Binding-site contacts:
Ligand atom N16 contacts residue LEU6 of chain 1.B at 4.2 Å.
Ligand atom C15 contacts residue GLY8 of chain 1.B at 2.6 Å.
Ligand atom C12 contacts residue PRO7 of chain 1.B at 4.2 Å (hydrophobic).
Ligand atom C14 contacts residue LEU6 of chain 1.B at 4.0 Å (hydrophobic).
Ligand atom C08 contacts residue ASN47 of chain 1.A at 4.4 Å.
Ligand atom C06 contacts residue ASN47 of chain 1.A at 4.1 Å.
Ligand atom C18 contacts residue GLY8 of chain 1.B at 3.7 Å.
Ligand atom C15 contacts residue VAL51 of chain 1.A at 4.2 Å (hydrophobic).
Ligand atom C10 contacts residue GLY8 of chain 1.B at 3.5 Å.
Ligand atom C18 contacts residue PHE124 of chain 1.A at 3.7 Å (hydrophobic).
Ligand atom C17 contacts residue SER50 of chain 1.A at 3.5 Å.
Ligand atom C09 contacts residue GLY8 of chain 1.B at 3.4 Å.
Ligand atom C19 contacts residue ASN47 of chain 1.A at 3.7 Å.
Ligand atom C05 contacts residue ASN47 of chain 1.A at 3.8 Å.
Ligand atom C18 contacts residue ASN47 of chain 1.A at 3.5 Å.
Ligand atom C17 contacts residue LEU6 of chain 1.B at 4.2 Å (hydrophobic).
Ligand atom C07 contacts residue ASN47 of chain 1.A at 4.0 Å.
Ligand atom C11 contacts residue PRO7 of chain 1.B at 3.7 Å (hydrophobic).
Ligand atom C08 contacts residue GLY8 of chain 1.B at 3.5 Å.
Ligand atom C19 contacts residue GLY8 of chain 1.B at 3.6 Å.
Ligand atom C01 contacts residue ASN47 of chain 1.A at 3.2 Å.
Ligand atom C12 contacts residue GLY8 of chain 1.B at 4.3 Å.
Ligand atom N16 contacts residue GLY8 of chain 1.B at 1.4 Å.
Ligand atom N16 contacts residue SER50 of chain 1.A at 4.1 Å.
Ligand atom C18 contacts residue SER50 of chain 1.A at 3.2 Å.
Ligand atom C06 contacts residue VAL51 of chain 1.A at 3.6 Å (hydrophobic).
Ligand atom C11 contacts residue GLY8 of chain 1.B at 3.9 Å.
Ligand atom C19 contacts residue SER50 of chain 1.A at 3.5 Å.
Ligand atom C19 contacts residue VAL51 of chain 1.A at 4.0 Å (hydrophobic).
Ligand atom C10 contacts residue PRO7 of chain 1.B at 4.1 Å (hydrophobic).
Ligand atom O02 contacts residue ASN47 of chain 1.A at 3.1 Å (h-bond).
Ligand atom C17 contacts residue GLY8 of chain 1.B at 2.5 Å.
Ligand atom C20 contacts residue ASN47 of chain 1.A at 3.5 Å.
Ligand atom C13 contacts residue GLY8 of chain 1.B at 4.2 Å.
Ligand atom C14 contacts residue GLY8 of chain 1.B at 3.5 Å.
Ligand atom C15 contacts residue SER50 of chain 1.A at 4.4 Å.
Ligand atom C13 contacts residue LEU6 of chain 1.B at 3.8 Å (hydrophobic).
Ligand atom C04 contacts residue ASN47 of chain 1.A at 3.5 Å.
Ligand atom C05 contacts residue VAL51 of chain 1.A at 4.1 Å (hydrophobic).
Ligand atom C03 contacts residue ASN47 of chain 1.A at 3.1 Å.

Sequence of chain 1.A:
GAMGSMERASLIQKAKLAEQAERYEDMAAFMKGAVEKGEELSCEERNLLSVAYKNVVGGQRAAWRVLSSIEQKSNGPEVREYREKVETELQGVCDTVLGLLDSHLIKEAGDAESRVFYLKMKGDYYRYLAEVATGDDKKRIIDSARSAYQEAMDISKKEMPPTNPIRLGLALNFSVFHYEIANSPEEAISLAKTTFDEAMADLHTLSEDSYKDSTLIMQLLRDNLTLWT

Sequence of chain 1.B:
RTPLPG

A small-molecule ligand and the protein it binds are described below.
Small molecule (SMILES): COc1cccc([C@@H](c2ccccc2)[C@H]2CCCN2)c1